This protein binds this small molecule.
Small molecule (SMILES): C/C=C/C1C=C[C@@H]2C[C@H](C)CC[C@H]2[C@]1(C)C(=O)C1=C(O)[C@@H](CO)N(C)C1=O

Binding-site contacts:
Ligand atom C01 contacts residue VAL222 of chain 1.A at 3.6 Å (hydrophobic).
Ligand atom C20 contacts residue TRP335 of chain 1.A at 3.7 Å (hydrophobic).
Ligand atom C20 contacts residue ASN349 of chain 1.A at 3.7 Å.
Ligand atom C12 contacts residue GLN83 of chain 1.A at 3.6 Å.
Ligand atom N19 contacts residue ASN349 of chain 1.A at 4.2 Å.
Ligand atom C02 contacts residue TRP48 of chain 1.A at 4.2 Å (hydrophobic).
Ligand atom O25 contacts residue TYR52 of chain 1.A at 4.1 Å.
Ligand atom C08 contacts residue TRP48 of chain 1.A at 3.8 Å (hydrophobic).
Ligand atom C20 contacts residue GLN83 of chain 1.A at 3.9 Å.
Ligand atom C10 contacts residue LEU50 of chain 1.A at 4.0 Å (hydrophobic).
Ligand atom O23 contacts residue GLN83 of chain 1.A at 3.6 Å (h-bond).
Ligand atom C07 contacts residue TRP219 of chain 1.A at 3.5 Å (hydrophobic).
Ligand atom C01 contacts residue VAL172 of chain 1.A at 3.9 Å (hydrophobic).
Ligand atom C17 contacts residue ASN349 of chain 1.A at 4.2 Å.
Ligand atom C14 contacts residue LEU50 of chain 1.A at 3.3 Å (hydrophobic).
Ligand atom O18 contacts residue TRP335 of chain 1.A at 4.1 Å.
Ligand atom C27 contacts residue MET223 of chain 1.A at 4.2 Å (hydrophobic).
Ligand atom N19 contacts residue TRP335 of chain 1.A at 4.0 Å.
Ligand atom C09 contacts residue TRP48 of chain 1.A at 4.3 Å (hydrophobic).
Ligand atom C22 contacts residue PHE85 of chain 1.A at 4.2 Å (hydrophobic).
Ligand atom C01 contacts residue TRP219 of chain 1.A at 4.3 Å (hydrophobic).
Ligand atom C07 contacts residue TRP48 of chain 1.A at 3.5 Å (hydrophobic).
Ligand atom C09 contacts residue LEU50 of chain 1.A at 3.4 Å (hydrophobic).
Ligand atom C27 contacts residue TRP219 of chain 1.A at 3.3 Å (hydrophobic).
Ligand atom C01 contacts residue MET223 of chain 1.A at 4.1 Å (hydrophobic).
Ligand atom C02 contacts residue TRP219 of chain 1.A at 4.4 Å (hydrophobic).
Ligand atom O25 contacts residue LEU50 of chain 1.A at 3.9 Å.
Ligand atom O23 contacts residue TYR52 of chain 1.A at 4.1 Å.
Ligand atom C22 contacts residue GLN83 of chain 1.A at 3.4 Å.
Ligand atom C13 contacts residue LEU50 of chain 1.A at 3.9 Å (hydrophobic).
Ligand atom C03 contacts residue MET223 of chain 1.A at 4.1 Å (hydrophobic).
Ligand atom O18 contacts residue ASN349 of chain 1.A at 4.0 Å.
Ligand atom C06 contacts residue TRP219 of chain 1.A at 4.2 Å (hydrophobic).
Ligand atom C21 contacts residue TYR52 of chain 1.A at 4.3 Å (hydrophobic).
Ligand atom C12 contacts residue THR69 of chain 1.A at 4.3 Å.
Ligand atom C03 contacts residue ILE243 of chain 1.A at 4.4 Å (hydrophobic).
Ligand atom C06 contacts residue TRP48 of chain 1.A at 3.5 Å (hydrophobic).
Ligand atom C27 contacts residue TRP48 of chain 1.A at 3.9 Å (hydrophobic).
Ligand atom O23 contacts residue GLY67 of chain 1.A at 3.6 Å.
Ligand atom C08 contacts residue TRP219 of chain 1.A at 4.1 Å (hydrophobic).

Sequence of chain 1.A:
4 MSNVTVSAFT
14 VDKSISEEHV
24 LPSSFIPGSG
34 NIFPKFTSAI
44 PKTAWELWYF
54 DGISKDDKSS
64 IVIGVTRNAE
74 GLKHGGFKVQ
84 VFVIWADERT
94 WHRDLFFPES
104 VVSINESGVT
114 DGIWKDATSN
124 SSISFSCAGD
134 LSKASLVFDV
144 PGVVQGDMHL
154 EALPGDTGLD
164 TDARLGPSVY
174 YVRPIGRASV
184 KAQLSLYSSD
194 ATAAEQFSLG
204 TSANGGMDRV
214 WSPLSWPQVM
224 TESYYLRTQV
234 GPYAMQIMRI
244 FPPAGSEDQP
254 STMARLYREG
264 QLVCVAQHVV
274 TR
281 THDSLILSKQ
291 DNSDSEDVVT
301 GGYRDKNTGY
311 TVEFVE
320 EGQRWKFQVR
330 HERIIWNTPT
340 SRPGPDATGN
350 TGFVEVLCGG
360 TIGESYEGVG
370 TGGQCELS